Sequence of chain 1.A:
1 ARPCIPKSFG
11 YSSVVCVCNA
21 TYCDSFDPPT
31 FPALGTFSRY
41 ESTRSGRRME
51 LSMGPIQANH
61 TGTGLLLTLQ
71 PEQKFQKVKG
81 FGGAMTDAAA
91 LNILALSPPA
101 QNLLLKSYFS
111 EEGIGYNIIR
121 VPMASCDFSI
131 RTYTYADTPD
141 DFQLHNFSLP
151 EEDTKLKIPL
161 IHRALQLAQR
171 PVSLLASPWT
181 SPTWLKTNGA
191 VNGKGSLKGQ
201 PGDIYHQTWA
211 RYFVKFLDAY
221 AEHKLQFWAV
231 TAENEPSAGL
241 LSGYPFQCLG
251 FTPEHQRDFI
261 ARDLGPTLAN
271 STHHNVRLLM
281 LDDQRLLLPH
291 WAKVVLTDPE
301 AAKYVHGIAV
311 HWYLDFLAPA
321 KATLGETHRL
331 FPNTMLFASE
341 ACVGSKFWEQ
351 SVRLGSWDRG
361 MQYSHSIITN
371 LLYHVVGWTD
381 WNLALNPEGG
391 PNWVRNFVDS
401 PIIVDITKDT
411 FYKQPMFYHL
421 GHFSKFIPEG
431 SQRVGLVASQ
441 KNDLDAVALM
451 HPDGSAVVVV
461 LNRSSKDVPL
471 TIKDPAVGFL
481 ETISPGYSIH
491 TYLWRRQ

Binding-site contacts:
Ligand atom C8 contacts residue ASN146 of chain 1.A at 4.5 Å.
Ligand atom O5 contacts residue HIS145 of chain 1.A at 4.0 Å.
Ligand atom O7 contacts residue ASN146 of chain 1.A at 3.5 Å (h-bond).
Ligand atom C5 contacts residue ASN146 of chain 1.A at 3.7 Å.
Ligand atom O5 contacts residue ASN146 of chain 1.A at 2.4 Å (h-bond).
Ligand atom C7 contacts residue ASN146 of chain 1.A at 3.4 Å.
Ligand atom C6 contacts residue HIS145 of chain 1.A at 4.2 Å.
Ligand atom C1 contacts residue ASN146 of chain 1.A at 1.4 Å.
Ligand atom C7 contacts residue THR138 of chain 1.A at 4.3 Å.
Ligand atom C3 contacts residue ASN146 of chain 1.A at 3.8 Å.
Ligand atom C2 contacts residue ASN146 of chain 1.A at 2.5 Å.
Ligand atom C8 contacts residue THR138 of chain 1.A at 3.7 Å.
Ligand atom N2 contacts residue ASN146 of chain 1.A at 2.9 Å (h-bond).
Ligand atom C4 contacts residue ASN146 of chain 1.A at 4.2 Å.

The protein below binds the small molecule below.
Small molecule (SMILES): CC(=O)N[C@@H]1[C@@H](O)[C@H](O)[C@@H](CO)O[C@H]1O